Binding-site contacts:
Ligand atom O4 contacts residue LEU97 of chain 1.A at 3.7 Å.
Ligand atom CAP contacts residue TYR112 of chain 1.A at 3.7 Å (hydrophobic).
Ligand atom N3 contacts residue ASN95 of chain 1.A at 3.6 Å.
Ligand atom OAZ contacts residue ARG54 of chain 1.A at 3.7 Å.
Ligand atom N3 contacts residue ASN85 of chain 1.A at 2.8 Å (h-bond).
Ligand atom N3 contacts residue LEU56 of chain 1.A at 3.8 Å.
Ligand atom O4 contacts residue LEU56 of chain 1.A at 3.5 Å.
Ligand atom O4 contacts residue GLN116 of chain 1.A at 3.0 Å (h-bond).
Ligand atom CAP contacts residue SER21 of chain 1.A at 3.7 Å.
Ligand atom OAZ contacts residue GLN57 of chain 1.A at 2.8 Å (h-bond).
Ligand atom CAO contacts residue TYR112 of chain 1.A at 3.7 Å (hydrophobic).
Ligand atom C4 contacts residue ASN95 of chain 1.A at 3.7 Å.
Ligand atom CAO contacts residue GLY114 of chain 1.A at 3.4 Å.
Ligand atom CAJ contacts residue GLN116 of chain 1.A at 3.6 Å.
Ligand atom OBA contacts residue LEU73 of chain 1.A at 3.3 Å.
Ligand atom OBD contacts residue ARG54 of chain 1.A at 3.0 Å (salt-bridge).
Ligand atom CAF contacts residue VAL19 of chain 1.A at 3.5 Å (hydrophobic).
Ligand atom CAJ contacts residue CYS53 of chain 1.A at 3.5 Å (hydrophobic).
Ligand atom CAJ contacts residue LEU97 of chain 1.A at 3.7 Å (hydrophobic).
Ligand atom OBE contacts residue ARG54 of chain 1.A at 3.0 Å (salt-bridge).
Ligand atom O2 contacts residue GLN57 of chain 1.A at 3.2 Å (h-bond).
Ligand atom OAY contacts residue ASN52 of chain 1.A at 2.9 Å (h-bond).
Ligand atom CAP contacts residue ASN28 of chain 1.A at 3.4 Å.
Ligand atom OAZ contacts residue VAL66 of chain 1.A at 3.5 Å.
Ligand atom C2 contacts residue ASN85 of chain 1.A at 3.6 Å.
Ligand atom C5 contacts residue CYS53 of chain 1.A at 3.6 Å (hydrophobic).
Ligand atom CAT contacts residue ASN52 of chain 1.A at 3.5 Å.
Ligand atom CAD contacts residue ILE99 of chain 1.A at 3.7 Å (hydrophobic).
Ligand atom C6 contacts residue LEU97 of chain 1.A at 3.6 Å (hydrophobic).
Ligand atom C4 contacts residue LEU97 of chain 1.A at 3.7 Å (hydrophobic).
Ligand atom C5 contacts residue LEU97 of chain 1.A at 3.5 Å (hydrophobic).
Ligand atom C6 contacts residue CYS53 of chain 1.A at 3.7 Å (hydrophobic).
Ligand atom OAY contacts residue ARG54 of chain 1.A at 3.6 Å.
Ligand atom OBC contacts residue ARG70 of chain 1.A at 3.5 Å.
Ligand atom O4 contacts residue ASN95 of chain 1.A at 3.2 Å (h-bond).
Ligand atom O2 contacts residue ASN85 of chain 1.A at 3.0 Å (h-bond).
Ligand atom CAO contacts residue LEU113 of chain 1.A at 3.7 Å (hydrophobic).
Ligand atom O2 contacts residue LEU83 of chain 1.A at 3.4 Å.
Ligand atom N1 contacts residue GLN57 of chain 1.A at 3.5 Å (h-bond).
Ligand atom OAY contacts residue CYS53 of chain 1.A at 3.6 Å (h-bond).

A small-molecule ligand and the protein it binds are described below.
Small molecule (SMILES): Cc1cc2cc3c(=O)[nH]c(=O)nc-3n(C[C@H](O)[C@H](O)[C@H](O)COP(=O)(O)O)c2cc1C

Sequence of chain 1.A:
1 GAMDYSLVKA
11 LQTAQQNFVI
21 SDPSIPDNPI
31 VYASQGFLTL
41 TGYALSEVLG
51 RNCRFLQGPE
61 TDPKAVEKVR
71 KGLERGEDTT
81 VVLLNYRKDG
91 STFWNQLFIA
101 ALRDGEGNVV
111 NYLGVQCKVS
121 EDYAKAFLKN